Sequence of chain 1.C:
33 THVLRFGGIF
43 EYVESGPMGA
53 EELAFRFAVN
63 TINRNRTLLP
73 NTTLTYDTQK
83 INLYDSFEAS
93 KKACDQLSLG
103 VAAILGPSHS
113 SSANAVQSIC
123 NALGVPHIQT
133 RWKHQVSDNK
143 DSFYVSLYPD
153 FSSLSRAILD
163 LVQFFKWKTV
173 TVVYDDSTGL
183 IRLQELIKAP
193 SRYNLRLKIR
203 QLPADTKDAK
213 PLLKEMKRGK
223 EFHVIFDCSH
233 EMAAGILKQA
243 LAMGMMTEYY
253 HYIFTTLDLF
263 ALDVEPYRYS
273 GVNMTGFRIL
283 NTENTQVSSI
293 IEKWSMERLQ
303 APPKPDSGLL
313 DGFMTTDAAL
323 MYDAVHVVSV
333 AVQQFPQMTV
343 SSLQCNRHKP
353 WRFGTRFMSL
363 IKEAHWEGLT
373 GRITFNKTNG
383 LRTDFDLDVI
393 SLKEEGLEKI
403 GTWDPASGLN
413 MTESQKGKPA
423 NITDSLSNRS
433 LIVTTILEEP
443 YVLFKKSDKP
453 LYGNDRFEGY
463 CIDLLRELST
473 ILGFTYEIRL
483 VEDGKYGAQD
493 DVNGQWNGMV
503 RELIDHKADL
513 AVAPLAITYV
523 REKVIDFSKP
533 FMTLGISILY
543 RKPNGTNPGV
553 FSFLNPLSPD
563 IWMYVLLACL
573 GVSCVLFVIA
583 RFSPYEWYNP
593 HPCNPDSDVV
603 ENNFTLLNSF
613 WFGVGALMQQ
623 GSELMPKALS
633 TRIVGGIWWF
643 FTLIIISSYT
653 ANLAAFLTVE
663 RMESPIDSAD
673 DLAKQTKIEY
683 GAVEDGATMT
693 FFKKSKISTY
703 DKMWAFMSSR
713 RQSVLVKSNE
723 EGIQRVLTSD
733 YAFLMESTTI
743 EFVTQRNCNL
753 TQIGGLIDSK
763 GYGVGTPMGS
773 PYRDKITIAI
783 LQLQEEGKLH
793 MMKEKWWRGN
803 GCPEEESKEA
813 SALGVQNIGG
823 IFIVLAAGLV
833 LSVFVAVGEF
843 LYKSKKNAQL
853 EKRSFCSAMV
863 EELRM

Binding-site contacts:
Ligand atom O6 contacts residue ARG194 of chain 1.C at 4.4 Å.
Ligand atom C5 contacts residue ASN378 of chain 1.C at 3.6 Å.
Ligand atom O3 contacts residue ARG158 of chain 1.C at 3.7 Å.
Ligand atom C3 contacts residue ARG158 of chain 1.C at 4.3 Å.
Ligand atom C4 contacts residue ASN378 of chain 1.C at 4.2 Å.
Ligand atom N2 contacts residue THR385 of chain 1.C at 3.7 Å.
Ligand atom C1 contacts residue THR380 of chain 1.C at 4.4 Å.
Ligand atom C7 contacts residue ASN378 of chain 1.C at 3.2 Å.
Ligand atom O4 contacts residue ARG158 of chain 1.C at 4.0 Å.
Ligand atom C8 contacts residue ASN378 of chain 1.C at 3.7 Å.
Ligand atom C2 contacts residue ASN378 of chain 1.C at 2.4 Å.
Ligand atom O2 contacts residue ARG158 of chain 1.C at 2.7 Å (salt-bridge).
Ligand atom C2 contacts residue THR385 of chain 1.C at 3.6 Å.
Ligand atom N2 contacts residue ASN378 of chain 1.C at 2.9 Å (h-bond).
Ligand atom C1 contacts residue THR385 of chain 1.C at 3.8 Å.
Ligand atom C2 contacts residue ARG158 of chain 1.C at 3.5 Å.
Ligand atom C3 contacts residue ASN378 of chain 1.C at 3.8 Å.
Ligand atom C1 contacts residue ASN378 of chain 1.C at 1.4 Å.
Ligand atom O7 contacts residue ASN378 of chain 1.C at 3.1 Å (h-bond).
Ligand atom O5 contacts residue ASN378 of chain 1.C at 2.3 Å (h-bond).
Ligand atom C6 contacts residue ARG194 of chain 1.C at 3.9 Å.
Ligand atom O5 contacts residue THR385 of chain 1.C at 4.4 Å.

This protein binds this small molecule.
Small molecule (SMILES): CC(=O)N[C@H]1[C@H](O[C@H]2[C@H](O)[C@@H](NC(C)=O)CO[C@@H]2CO)O[C@H](CO)[C@@H](O[C@@H]2O[C@H](CO)[C@@H](O)[C@H](O)[C@@H]2O)[C@@H]1O